Sequence of chain 1.A:
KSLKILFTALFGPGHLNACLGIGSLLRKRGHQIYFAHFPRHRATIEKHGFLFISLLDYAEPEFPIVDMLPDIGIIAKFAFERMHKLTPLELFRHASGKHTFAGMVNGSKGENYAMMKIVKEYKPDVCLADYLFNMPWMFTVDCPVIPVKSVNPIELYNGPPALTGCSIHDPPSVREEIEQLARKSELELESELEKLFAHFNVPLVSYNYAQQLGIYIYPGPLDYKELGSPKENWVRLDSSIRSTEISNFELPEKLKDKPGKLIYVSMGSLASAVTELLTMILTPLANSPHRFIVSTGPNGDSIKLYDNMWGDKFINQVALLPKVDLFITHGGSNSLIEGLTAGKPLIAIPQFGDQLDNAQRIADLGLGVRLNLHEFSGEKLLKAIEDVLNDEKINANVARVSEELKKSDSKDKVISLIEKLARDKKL

Binding-site contacts:
Ligand atom O30 contacts residue ILE85 of chain 1.A at 3.8 Å.
Ligand atom C6 contacts residue ILE82 of chain 1.A at 3.8 Å (hydrophobic).
Ligand atom C9 contacts residue THR110 of chain 1.A at 3.9 Å.
Ligand atom C11 contacts residue PHE362 of chain 1.A at 4.1 Å (hydrophobic).
Ligand atom C19 contacts residue LEU280 of chain 1.A at 3.6 Å (hydrophobic).
Ligand atom C1 contacts residue ILE85 of chain 1.A at 3.6 Å (hydrophobic).
Ligand atom O24 contacts residue VAL161 of chain 1.A at 4.1 Å.
Ligand atom C11 contacts residue LEU142 of chain 1.A at 4.0 Å (hydrophobic).
Ligand atom C16 contacts residue ASP364 of chain 1.A at 3.9 Å.
Ligand atom C4 contacts residue MET114 of chain 1.A at 3.6 Å (hydrophobic).
Ligand atom O29 contacts residue MET78 of chain 1.A at 3.1 Å (h-bond).
Ligand atom C5 contacts residue ILE82 of chain 1.A at 3.6 Å (hydrophobic).
Ligand atom O24 contacts residue HIS25 of chain 1.A at 2.9 Å (h-bond).
Ligand atom C2 contacts residue MET114 of chain 1.A at 3.7 Å (hydrophobic).
Ligand atom C15 contacts residue PHE362 of chain 1.A at 3.5 Å (hydrophobic).
Ligand atom C6 contacts residue MET114 of chain 1.A at 3.8 Å (hydrophobic).
Ligand atom O27 contacts residue THR110 of chain 1.A at 3.8 Å.
Ligand atom C18 contacts residue HIS25 of chain 1.A at 3.3 Å.
Ligand atom C14 contacts residue PHE362 of chain 1.A at 3.7 Å (hydrophobic).
Ligand atom C5 contacts residue MET114 of chain 1.A at 3.7 Å (hydrophobic).
Ligand atom O27 contacts residue PHE362 of chain 1.A at 3.7 Å.
Ligand atom C16 contacts residue PHE362 of chain 1.A at 3.9 Å (hydrophobic).
Ligand atom O24 contacts residue UDP1 of chain 1.E at 3.8 Å.
Ligand atom C6 contacts residue ILE85 of chain 1.A at 3.7 Å (hydrophobic).
Ligand atom C1 contacts residue MET114 of chain 1.A at 3.6 Å (hydrophobic).
Ligand atom O12 contacts residue MET114 of chain 1.A at 4.0 Å.
Ligand atom C3 contacts residue MET114 of chain 1.A at 3.9 Å (hydrophobic).
Ligand atom O29 contacts residue ILE82 of chain 1.A at 3.9 Å.
Ligand atom C15 contacts residue LEU142 of chain 1.A at 4.0 Å (hydrophobic).
Ligand atom C14 contacts residue LEU142 of chain 1.A at 3.8 Å (hydrophobic).
Ligand atom O30 contacts residue THR110 of chain 1.A at 4.0 Å.
Ligand atom O13 contacts residue THR110 of chain 1.A at 2.7 Å (h-bond).
Ligand atom C5 contacts residue PHE21 of chain 1.A at 3.6 Å (hydrophobic).
Ligand atom C17 contacts residue HIS25 of chain 1.A at 3.3 Å.
Ligand atom O29 contacts residue ILE85 of chain 1.A at 3.5 Å.
Ligand atom C16 contacts residue LEU142 of chain 1.A at 4.0 Å (hydrophobic).
Ligand atom C9 contacts residue PHE111 of chain 1.A at 3.9 Å (hydrophobic).
Ligand atom O13 contacts residue PHE111 of chain 1.A at 3.8 Å.
Ligand atom C2 contacts residue ILE85 of chain 1.A at 3.8 Å (hydrophobic).
Ligand atom C18 contacts residue LEU280 of chain 1.A at 3.5 Å (hydrophobic).

The protein below binds the small molecule below.
Small molecule (SMILES): O=c1c(O)c(-c2ccc(O)cc2)oc2cc(O)cc(O)c12